Binding-site contacts:
Ligand atom C5 contacts residue ASP28 of chain 3.B at 2.5 Å.
Ligand atom C5 contacts residue LYS29 of chain 3.B at 3.7 Å.
Ligand atom C1 contacts residue GLY20 of chain 3.D at 4.4 Å.
Ligand atom O1 contacts residue GLU21 of chain 3.D at 3.7 Å.
Ligand atom C1 contacts residue THR27 of chain 3.B at 4.3 Å.
Ligand atom O1 contacts residue GLY23 of chain 3.D at 3.7 Å.
Ligand atom C6 contacts residue GLU21 of chain 3.D at 2.8 Å.
Ligand atom O1 contacts residue THR27 of chain 3.B at 4.3 Å.
Ligand atom C6 contacts residue ASP28 of chain 3.B at 3.4 Å.
Ligand atom C5 contacts residue GLU21 of chain 3.D at 3.8 Å.
Ligand atom C3 contacts residue ASP28 of chain 3.B at 3.2 Å.
Ligand atom C1 contacts residue GLU21 of chain 3.D at 3.7 Å.
Ligand atom C1 contacts residue ASP28 of chain 3.B at 3.9 Å.
Ligand atom C7 contacts residue ASP28 of chain 3.B at 3.1 Å.
Ligand atom C7 contacts residue VAL3 of chain 3.A at 3.9 Å (hydrophobic).
Ligand atom C2 contacts residue THR27 of chain 3.B at 4.3 Å.
Ligand atom C2 contacts residue ASP28 of chain 3.B at 3.8 Å.
Ligand atom O1 contacts residue GLY20 of chain 3.D at 3.4 Å (h-bond).
Ligand atom C1 contacts residue TYR26 of chain 3.B at 4.2 Å (hydrophobic).
Ligand atom C4 contacts residue ASP28 of chain 3.B at 2.9 Å.
Ligand atom C2 contacts residue TYR26 of chain 3.B at 3.8 Å (hydrophobic).
Ligand atom C4 contacts residue LYS29 of chain 3.B at 3.8 Å.
Ligand atom C3 contacts residue THR27 of chain 3.B at 4.4 Å.
Ligand atom O1 contacts residue TYR26 of chain 3.B at 3.7 Å.

Sequence of chain 3.A:
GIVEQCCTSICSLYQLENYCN

The protein below binds the small molecule below.
Small molecule (SMILES): Cc1cccc(O)c1

Sequence of chain 3.B:
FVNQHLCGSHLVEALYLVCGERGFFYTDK

Sequence of chain 3.D:
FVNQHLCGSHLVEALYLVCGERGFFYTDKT